The small molecule below binds the protein below.
Small molecule (SMILES): O=C(O)c1ccccn1

Sequence of chain 1.D:
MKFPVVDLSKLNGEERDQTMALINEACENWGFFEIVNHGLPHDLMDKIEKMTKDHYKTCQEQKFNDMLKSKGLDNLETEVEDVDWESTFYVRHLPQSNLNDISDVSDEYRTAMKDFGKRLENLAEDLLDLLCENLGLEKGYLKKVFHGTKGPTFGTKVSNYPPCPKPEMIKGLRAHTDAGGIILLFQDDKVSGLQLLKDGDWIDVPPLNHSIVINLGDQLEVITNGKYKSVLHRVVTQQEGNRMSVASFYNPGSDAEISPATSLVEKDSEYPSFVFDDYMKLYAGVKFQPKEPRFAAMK

Binding-site contacts:
Ligand atom C4 contacts residue LEU189 of chain 1.D at 4.0 Å (hydrophobic).
Ligand atom C2 contacts residue HIS180 of chain 1.D at 3.7 Å.
Ligand atom C6 contacts residue ALA251 of chain 1.D at 3.6 Å (hydrophobic).
Ligand atom C2 contacts residue LYS161 of chain 1.D at 3.9 Å.
Ligand atom C3 contacts residue HIS237 of chain 1.D at 3.5 Å.
Ligand atom C2 contacts residue LEU177 of chain 1.D at 3.8 Å (hydrophobic).
Ligand atom N2 contacts residue HIS180 of chain 1.D at 4.2 Å.
Ligand atom O2 contacts residue HIS180 of chain 1.D at 2.6 Å (h-bond).
Ligand atom O2 contacts residue ASP182 of chain 1.D at 3.0 Å (salt-bridge).
Ligand atom O2 contacts residue LYS291 of chain 1.D at 4.1 Å.
Ligand atom N2 contacts residue HIS237 of chain 1.D at 3.0 Å.
Ligand atom C1 contacts residue HIS237 of chain 1.D at 4.0 Å.
Ligand atom N2 contacts residue ASP182 of chain 1.D at 3.2 Å (salt-bridge).
Ligand atom O1 contacts residue LYS161 of chain 1.D at 2.8 Å (salt-bridge).
Ligand atom C4 contacts residue ILE187 of chain 1.D at 3.8 Å (hydrophobic).
Ligand atom O2 contacts residue LYS161 of chain 1.D at 4.3 Å.
Ligand atom C3 contacts residue ASP182 of chain 1.D at 3.4 Å.
Ligand atom C1 contacts residue PHE253 of chain 1.D at 4.0 Å (hydrophobic).
Ligand atom C1 contacts residue ZN1 of chain 1.O at 2.8 Å.
Ligand atom O2 contacts residue ZN1 of chain 1.O at 1.9 Å.
Ligand atom C6 contacts residue ZN1 of chain 1.O at 4.2 Å.
Ligand atom C5 contacts residue ILE187 of chain 1.D at 4.2 Å (hydrophobic).
Ligand atom O2 contacts residue PHE253 of chain 1.D at 4.3 Å.
Ligand atom C4 contacts residue ASN219 of chain 1.D at 3.7 Å.
Ligand atom C3 contacts residue ILE187 of chain 1.D at 3.9 Å (hydrophobic).
Ligand atom C6 contacts residue PHE253 of chain 1.D at 4.1 Å (hydrophobic).
Ligand atom C5 contacts residue LEU189 of chain 1.D at 3.9 Å (hydrophobic).
Ligand atom C1 contacts residue ASP182 of chain 1.D at 4.1 Å.
Ligand atom C2 contacts residue PHE253 of chain 1.D at 3.9 Å (hydrophobic).
Ligand atom C5 contacts residue ALA251 of chain 1.D at 3.4 Å (hydrophobic).
Ligand atom C2 contacts residue ZN1 of chain 1.O at 2.7 Å.
Ligand atom C3 contacts residue ASN219 of chain 1.D at 3.4 Å.
Ligand atom O1 contacts residue LEU177 of chain 1.D at 3.5 Å.
Ligand atom O2 contacts residue LEU177 of chain 1.D at 3.8 Å.
Ligand atom O2 contacts residue HIS237 of chain 1.D at 3.9 Å.
Ligand atom C2 contacts residue ASP182 of chain 1.D at 3.9 Å.
Ligand atom N2 contacts residue ZN1 of chain 1.O at 2.2 Å.
Ligand atom C3 contacts residue ZN1 of chain 1.O at 3.4 Å.
Ligand atom O1 contacts residue PHE253 of chain 1.D at 4.1 Å.
Ligand atom O1 contacts residue ZN1 of chain 1.O at 3.9 Å.